Binding-site contacts:
Ligand atom C6 contacts residue GLY19 of chain 1.A at 3.5 Å.
Ligand atom C6 contacts residue HIS33 of chain 1.A at 3.8 Å.
Ligand atom O6 contacts residue HIS33 of chain 1.A at 4.3 Å.
Ligand atom C6 contacts residue TYR18 of chain 1.A at 4.3 Å (hydrophobic).
Ligand atom O3 contacts residue HIS16 of chain 1.A at 4.3 Å.
Ligand atom C6 contacts residue VAL31 of chain 1.A at 4.1 Å (hydrophobic).
Ligand atom C5 contacts residue ASN119 of chain 1.A at 4.1 Å.
Ligand atom C4 contacts residue ASP35 of chain 1.A at 4.3 Å.
Ligand atom C6 contacts residue PRO17 of chain 1.A at 3.5 Å (hydrophobic).
Ligand atom O6 contacts residue TYR18 of chain 1.A at 3.4 Å.
Ligand atom C3 contacts residue HIS37 of chain 1.A at 3.9 Å.
Ligand atom C2 contacts residue GLY19 of chain 1.A at 4.0 Å.
Ligand atom C6 contacts residue ASN119 of chain 1.A at 3.5 Å.
Ligand atom C5 contacts residue GLY19 of chain 1.A at 4.0 Å.
Ligand atom C3 contacts residue ASP35 of chain 1.A at 3.4 Å.
Ligand atom C3 contacts residue HIS33 of chain 1.A at 4.0 Å.
Ligand atom O6 contacts residue GLY20 of chain 1.A at 4.3 Å.
Ligand atom C4 contacts residue HIS37 of chain 1.A at 3.9 Å.
Ligand atom C5 contacts residue HIS33 of chain 1.A at 3.6 Å.
Ligand atom O3 contacts residue HIS33 of chain 1.A at 4.3 Å.
Ligand atom C5 contacts residue GLY20 of chain 1.A at 4.1 Å.
Ligand atom C6 contacts residue GLY20 of chain 1.A at 4.0 Å.
Ligand atom O5 contacts residue GLY20 of chain 1.A at 3.4 Å (h-bond).
Ligand atom C1 contacts residue GLY20 of chain 1.A at 4.2 Å.
Ligand atom C1 contacts residue GLY19 of chain 1.A at 3.4 Å.
Ligand atom O6 contacts residue ASN119 of chain 1.A at 2.7 Å (h-bond).
Ligand atom C5 contacts residue HIS16 of chain 1.A at 4.2 Å.
Ligand atom O4 contacts residue HIS16 of chain 1.A at 2.7 Å (h-bond).
Ligand atom O3 contacts residue HIS37 of chain 1.A at 3.0 Å (h-bond).
Ligand atom O6 contacts residue GLY19 of chain 1.A at 2.9 Å (h-bond).
Ligand atom O6 contacts residue VAL31 of chain 1.A at 3.7 Å.
Ligand atom C6 contacts residue HIS16 of chain 1.A at 3.8 Å.
Ligand atom O4 contacts residue HIS37 of chain 1.A at 3.0 Å (h-bond).
Ligand atom O4 contacts residue GLY19 of chain 1.A at 4.3 Å.
Ligand atom C4 contacts residue HIS16 of chain 1.A at 3.4 Å.
Ligand atom O4 contacts residue GLY20 of chain 1.A at 3.4 Å.
Ligand atom O5 contacts residue GLY19 of chain 1.A at 3.0 Å.
Ligand atom O3 contacts residue ASP35 of chain 1.A at 2.6 Å (salt-bridge).
Ligand atom C4 contacts residue HIS33 of chain 1.A at 3.9 Å.
Ligand atom O6 contacts residue PRO17 of chain 1.A at 3.7 Å.

Sequence of chain 1.A:
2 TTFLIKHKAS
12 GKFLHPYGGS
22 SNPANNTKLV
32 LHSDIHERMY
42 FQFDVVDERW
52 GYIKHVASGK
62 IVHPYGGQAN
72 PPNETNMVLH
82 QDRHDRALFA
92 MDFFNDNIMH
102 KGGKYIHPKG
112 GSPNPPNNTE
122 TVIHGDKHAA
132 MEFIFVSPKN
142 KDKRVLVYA

The protein below binds the small molecule below.
Small molecule (SMILES): OC[C@H]1O[C@H](O)[C@H](O)[C@@H](O)[C@H]1O